Sequence of chain 1.A:
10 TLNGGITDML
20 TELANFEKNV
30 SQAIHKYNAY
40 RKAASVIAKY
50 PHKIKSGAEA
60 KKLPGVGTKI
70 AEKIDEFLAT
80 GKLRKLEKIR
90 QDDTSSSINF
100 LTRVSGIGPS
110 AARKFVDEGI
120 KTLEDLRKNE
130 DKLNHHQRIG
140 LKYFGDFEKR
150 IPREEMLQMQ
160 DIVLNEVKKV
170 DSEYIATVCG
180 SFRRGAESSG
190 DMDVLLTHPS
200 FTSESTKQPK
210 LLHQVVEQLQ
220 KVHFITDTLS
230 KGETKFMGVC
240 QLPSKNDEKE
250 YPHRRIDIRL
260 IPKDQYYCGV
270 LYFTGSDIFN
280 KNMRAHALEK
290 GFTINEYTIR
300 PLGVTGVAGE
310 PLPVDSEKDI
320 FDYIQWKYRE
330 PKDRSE

Binding-site contacts:
Ligand atom C4' contacts residue PHE272 of chain 1.A at 3.6 Å (hydrophobic).
Ligand atom C4 contacts residue ASP276 of chain 1.A at 3.6 Å.
Ligand atom O2 contacts residue ASN279 of chain 1.A at 3.0 Å (h-bond).
Ligand atom O3' contacts residue ARG183 of chain 1.A at 3.4 Å (salt-bridge).
Ligand atom O1B contacts residue SER180 of chain 1.A at 3.7 Å.
Ligand atom O3G contacts residue MG1 of chain 1.F at 2.1 Å.
Ligand atom C1' contacts residue TYR271 of chain 1.A at 3.6 Å (hydrophobic).
Ligand atom N3 contacts residue ASP276 of chain 1.A at 3.7 Å.
Ligand atom O2B contacts residue ASP192 of chain 1.A at 2.8 Å (salt-bridge).
Ligand atom O1A contacts residue MG1 of chain 1.G at 3.7 Å.
Ligand atom C5 contacts residue ASP276 of chain 1.A at 3.7 Å.
Ligand atom C2 contacts residue TYR271 of chain 1.A at 3.7 Å (hydrophobic).
Ligand atom N3A contacts residue MG1 of chain 1.F at 3.3 Å.
Ligand atom C5' contacts residue ASP192 of chain 1.A at 3.7 Å.
Ligand atom O2A contacts residue ASP192 of chain 1.A at 2.8 Å (salt-bridge).
Ligand atom PA contacts residue MG1 of chain 1.G at 3.4 Å.
Ligand atom O2B contacts residue MG1 of chain 1.F at 2.0 Å.
Ligand atom O3' contacts residue GLY274 of chain 1.A at 3.2 Å.
Ligand atom O3B contacts residue MG1 of chain 1.F at 3.5 Å.
Ligand atom O3' contacts residue THR273 of chain 1.A at 3.4 Å (h-bond).
Ligand atom PG contacts residue MG1 of chain 1.F at 3.3 Å.
Ligand atom O1B contacts residue ARG183 of chain 1.A at 3.0 Å (salt-bridge).
Ligand atom O3G contacts residue ASP190 of chain 1.A at 2.8 Å (salt-bridge).
Ligand atom C2' contacts residue ASP276 of chain 1.A at 3.8 Å.
Ligand atom O2A contacts residue ASP190 of chain 1.A at 3.0 Å (salt-bridge).
Ligand atom PG contacts residue SER180 of chain 1.A at 3.6 Å.
Ligand atom O2 contacts residue TYR271 of chain 1.A at 3.1 Å.
Ligand atom C2' contacts residue TYR271 of chain 1.A at 3.4 Å (hydrophobic).
Ligand atom PB contacts residue MG1 of chain 1.F at 3.0 Å.
Ligand atom C2' contacts residue ASN279 of chain 1.A at 3.4 Å.
Ligand atom O2A contacts residue MG1 of chain 1.G at 2.3 Å.
Ligand atom C2' contacts residue GLY274 of chain 1.A at 3.5 Å.
Ligand atom PA contacts residue MG1 of chain 1.F at 3.1 Å.
Ligand atom O2A contacts residue MG1 of chain 1.F at 2.0 Å.
Ligand atom O2B contacts residue GLY179 of chain 1.A at 3.4 Å.
Ligand atom O2G contacts residue GLY189 of chain 1.A at 3.0 Å (h-bond).
Ligand atom O2B contacts residue SER180 of chain 1.A at 3.0 Å (h-bond).
Ligand atom PG contacts residue GLY189 of chain 1.A at 3.8 Å.
Ligand atom O2G contacts residue SER188 of chain 1.A at 3.7 Å.
Ligand atom O2G contacts residue SER180 of chain 1.A at 2.5 Å (h-bond).

A protein and the small-molecule ligand that binds it are described below.
Small molecule (SMILES): O=c1ccn([C@H]2C[C@H](O)[C@@H](CO[P](=O)(O)N[P](=O)(O)OP(=O)(O)O)O2)c(=O)[nH]1